The protein below binds the small molecule below.
Small molecule (SMILES): Nc1ccc(C(=O)N[C@@H](C(=O)NO)c2ccc(-n3cccn3)cc2)cc1

Sequence of chain 1.E:
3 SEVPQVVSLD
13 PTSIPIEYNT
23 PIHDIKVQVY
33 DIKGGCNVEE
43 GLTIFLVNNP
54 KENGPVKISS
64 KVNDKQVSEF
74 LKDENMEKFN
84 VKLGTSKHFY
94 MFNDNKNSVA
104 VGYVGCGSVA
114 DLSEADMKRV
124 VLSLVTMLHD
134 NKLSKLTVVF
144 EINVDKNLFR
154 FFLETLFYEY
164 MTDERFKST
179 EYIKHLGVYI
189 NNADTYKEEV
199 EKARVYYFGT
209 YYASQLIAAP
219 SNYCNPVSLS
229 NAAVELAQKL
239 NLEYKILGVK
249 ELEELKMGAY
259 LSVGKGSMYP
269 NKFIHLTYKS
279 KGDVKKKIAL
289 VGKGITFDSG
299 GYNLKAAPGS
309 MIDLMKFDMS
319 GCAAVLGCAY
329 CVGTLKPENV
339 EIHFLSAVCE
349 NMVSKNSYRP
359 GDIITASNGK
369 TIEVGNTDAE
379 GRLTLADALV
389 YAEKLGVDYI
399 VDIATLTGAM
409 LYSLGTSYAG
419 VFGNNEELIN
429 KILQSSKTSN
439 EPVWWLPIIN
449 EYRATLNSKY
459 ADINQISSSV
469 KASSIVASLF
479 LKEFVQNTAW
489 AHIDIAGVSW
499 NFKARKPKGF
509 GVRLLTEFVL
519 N

Binding-site contacts:
Ligand atom C05 contacts residue GLY406 of chain 1.E at 3.8 Å.
Ligand atom C02 contacts residue LEU404 of chain 1.E at 3.8 Å (hydrophobic).
Ligand atom O20 contacts residue CO31 of chain 1.JA at 3.6 Å.
Ligand atom C18 contacts residue LEU404 of chain 1.E at 3.6 Å (hydrophobic).
Ligand atom O20 contacts residue LEU404 of chain 1.E at 2.7 Å (h-bond).
Ligand atom C14 contacts residue ZN1 of chain 1.KA at 2.9 Å.
Ligand atom C01 contacts residue GLY406 of chain 1.E at 3.6 Å.
Ligand atom O15 contacts residue ASP376 of chain 1.E at 2.8 Å (salt-bridge).
Ligand atom N13 contacts residue LEU404 of chain 1.E at 3.8 Å.
Ligand atom O17 contacts residue ASP316 of chain 1.E at 3.0 Å (salt-bridge).
Ligand atom O17 contacts residue GLU378 of chain 1.E at 3.4 Å (salt-bridge).
Ligand atom N16 contacts residue ZN1 of chain 1.IA at 2.8 Å.
Ligand atom N16 contacts residue LYS303 of chain 1.E at 3.4 Å (salt-bridge).
Ligand atom O17 contacts residue ZN1 of chain 1.KA at 2.6 Å.
Ligand atom O15 contacts residue ZN1 of chain 1.IA at 3.0 Å.
Ligand atom C14 contacts residue ASP376 of chain 1.E at 3.6 Å.
Ligand atom C02 contacts residue GLY406 of chain 1.E at 3.4 Å.
Ligand atom C11 contacts residue PHE315 of chain 1.E at 3.6 Å (hydrophobic).
Ligand atom O17 contacts residue ASP296 of chain 1.E at 2.1 Å (salt-bridge).
Ligand atom C11 contacts residue ALA494 of chain 1.E at 3.5 Å (hydrophobic).
Ligand atom O15 contacts residue CO31 of chain 1.JA at 3.4 Å (h-bond).
Ligand atom C10 contacts residue ALA494 of chain 1.E at 3.7 Å (hydrophobic).
Ligand atom C12 contacts residue LEU404 of chain 1.E at 3.1 Å (hydrophobic).
Ligand atom N16 contacts residue ZN1 of chain 1.KA at 3.1 Å.
Ligand atom O15 contacts residue ASP296 of chain 1.E at 3.7 Å.
Ligand atom O17 contacts residue ZN1 of chain 1.IA at 2.0 Å.
Ligand atom C01 contacts residue ALA494 of chain 1.E at 3.8 Å (hydrophobic).
Ligand atom C09 contacts residue MET309 of chain 1.E at 3.2 Å (hydrophobic).
Ligand atom C04 contacts residue LYS303 of chain 1.E at 3.4 Å.
Ligand atom O20 contacts residue THR405 of chain 1.E at 3.2 Å.
Ligand atom C02 contacts residue THR405 of chain 1.E at 3.7 Å.
Ligand atom C14 contacts residue LEU404 of chain 1.E at 3.7 Å (hydrophobic).
Ligand atom C06 contacts residue GLY406 of chain 1.E at 3.6 Å.
Ligand atom O15 contacts residue ZN1 of chain 1.KA at 2.4 Å.
Ligand atom C03 contacts residue GLY406 of chain 1.E at 3.5 Å.
Ligand atom O17 contacts residue LYS303 of chain 1.E at 3.8 Å.
Ligand atom C14 contacts residue ZN1 of chain 1.IA at 3.2 Å.
Ligand atom N16 contacts residue ASP296 of chain 1.E at 3.2 Å (salt-bridge).
Ligand atom O15 contacts residue GLU378 of chain 1.E at 3.6 Å.
Ligand atom O15 contacts residue LYS291 of chain 1.E at 3.7 Å.